Sequence of chain 1.X:
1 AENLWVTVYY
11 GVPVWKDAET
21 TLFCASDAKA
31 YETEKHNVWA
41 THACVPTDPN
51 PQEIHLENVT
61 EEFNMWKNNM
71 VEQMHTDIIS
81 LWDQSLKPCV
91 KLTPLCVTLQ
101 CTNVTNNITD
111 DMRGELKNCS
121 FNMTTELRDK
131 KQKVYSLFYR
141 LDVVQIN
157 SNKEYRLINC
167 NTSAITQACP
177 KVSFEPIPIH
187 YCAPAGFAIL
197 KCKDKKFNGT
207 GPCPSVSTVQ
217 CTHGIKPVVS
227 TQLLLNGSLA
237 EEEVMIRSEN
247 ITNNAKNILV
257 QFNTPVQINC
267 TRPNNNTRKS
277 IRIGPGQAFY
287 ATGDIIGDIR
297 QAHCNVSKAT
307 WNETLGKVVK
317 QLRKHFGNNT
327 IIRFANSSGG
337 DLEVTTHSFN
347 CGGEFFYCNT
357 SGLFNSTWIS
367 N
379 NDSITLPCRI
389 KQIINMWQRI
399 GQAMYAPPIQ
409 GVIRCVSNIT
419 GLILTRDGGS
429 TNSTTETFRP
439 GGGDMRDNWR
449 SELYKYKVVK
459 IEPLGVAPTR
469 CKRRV

Binding-site contacts:
Ligand atom C8 contacts residue ASN324 of chain 1.X at 4.4 Å.
Ligand atom O5 contacts residue ASN324 of chain 1.X at 1.8 Å (h-bond).
Ligand atom N2 contacts residue ASN324 of chain 1.X at 3.1 Å (h-bond).
Ligand atom C6 contacts residue LYS316 of chain 1.X at 4.4 Å.
Ligand atom C3 contacts residue ASN324 of chain 1.X at 3.5 Å.
Ligand atom O6 contacts residue LYS316 of chain 1.X at 3.4 Å (salt-bridge).
Ligand atom C6 contacts residue ASN324 of chain 1.X at 4.1 Å.
Ligand atom C7 contacts residue ASN324 of chain 1.X at 3.7 Å.
Ligand atom C5 contacts residue ASN324 of chain 1.X at 3.2 Å.
Ligand atom O7 contacts residue ASN324 of chain 1.X at 3.6 Å.
Ligand atom C1 contacts residue ASN324 of chain 1.X at 1.4 Å.
Ligand atom O6 contacts residue ASN324 of chain 1.X at 4.1 Å.
Ligand atom C2 contacts residue ASN324 of chain 1.X at 2.3 Å.
Ligand atom C4 contacts residue ASN324 of chain 1.X at 3.7 Å.

The small molecule below binds the protein below.
Small molecule (SMILES): CC(=O)N[C@@H]1[C@@H](O)[C@H](O)[C@@H](CO)O[C@H]1O